Sequence of chain 1.A:
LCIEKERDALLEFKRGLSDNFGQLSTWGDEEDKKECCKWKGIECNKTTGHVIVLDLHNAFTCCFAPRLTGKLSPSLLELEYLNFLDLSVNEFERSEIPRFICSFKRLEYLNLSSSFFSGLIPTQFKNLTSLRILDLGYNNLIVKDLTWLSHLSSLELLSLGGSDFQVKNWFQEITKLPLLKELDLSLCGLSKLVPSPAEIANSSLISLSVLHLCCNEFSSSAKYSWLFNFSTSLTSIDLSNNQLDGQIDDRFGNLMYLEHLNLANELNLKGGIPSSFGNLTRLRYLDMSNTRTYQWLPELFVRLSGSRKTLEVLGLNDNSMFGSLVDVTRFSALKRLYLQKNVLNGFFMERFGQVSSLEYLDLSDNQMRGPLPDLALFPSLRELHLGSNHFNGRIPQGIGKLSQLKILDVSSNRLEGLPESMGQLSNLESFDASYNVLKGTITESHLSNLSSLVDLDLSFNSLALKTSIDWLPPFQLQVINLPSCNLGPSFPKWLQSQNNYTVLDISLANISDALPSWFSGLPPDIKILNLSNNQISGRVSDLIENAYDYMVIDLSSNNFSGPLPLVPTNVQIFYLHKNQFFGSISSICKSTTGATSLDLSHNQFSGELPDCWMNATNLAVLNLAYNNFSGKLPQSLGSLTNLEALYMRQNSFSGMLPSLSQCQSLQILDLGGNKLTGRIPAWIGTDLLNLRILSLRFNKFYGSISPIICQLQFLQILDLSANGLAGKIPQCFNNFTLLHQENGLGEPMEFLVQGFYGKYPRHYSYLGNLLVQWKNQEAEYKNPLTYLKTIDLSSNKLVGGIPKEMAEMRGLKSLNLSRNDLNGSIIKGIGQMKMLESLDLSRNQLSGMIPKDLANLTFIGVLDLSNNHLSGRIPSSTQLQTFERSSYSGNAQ

The protein below binds the small molecule below.
Small molecule (SMILES): CC(=O)N[C@H]1[C@H](O[C@H]2[C@H](O)[C@@H](NC(C)=O)CO[C@@H]2CO)O[C@H](CO)[C@@H](O)[C@@H]1O

Binding-site contacts:
Ligand atom O6 contacts residue SER623 of chain 1.A at 4.0 Å.
Ligand atom C8 contacts residue CYS644 of chain 1.A at 4.3 Å (hydrophobic).
Ligand atom C8 contacts residue ASP643 of chain 1.A at 3.5 Å.
Ligand atom C4 contacts residue LYS622 of chain 1.A at 4.3 Å.
Ligand atom C5 contacts residue LYS622 of chain 1.A at 4.4 Å.
Ligand atom O6 contacts residue THR624 of chain 1.A at 4.3 Å.
Ligand atom C4 contacts residue ASN647 of chain 1.A at 4.2 Å.
Ligand atom O7 contacts residue LYS622 of chain 1.A at 4.4 Å.
Ligand atom O5 contacts residue CYS621 of chain 1.A at 4.5 Å.
Ligand atom N2 contacts residue ASN647 of chain 1.A at 2.9 Å (h-bond).
Ligand atom C2 contacts residue LYS622 of chain 1.A at 4.4 Å.
Ligand atom C1 contacts residue CYS621 of chain 1.A at 4.2 Å (hydrophobic).
Ligand atom O5 contacts residue LYS622 of chain 1.A at 3.8 Å.
Ligand atom C1 contacts residue ASN647 of chain 1.A at 1.4 Å.
Ligand atom O6 contacts residue LYS622 of chain 1.A at 3.4 Å (salt-bridge).
Ligand atom C1 contacts residue LYS622 of chain 1.A at 4.5 Å.
Ligand atom C6 contacts residue LYS622 of chain 1.A at 4.4 Å.
Ligand atom C1 contacts residue MET646 of chain 1.A at 3.9 Å (hydrophobic).
Ligand atom N2 contacts residue MET646 of chain 1.A at 4.0 Å.
Ligand atom C3 contacts residue ASN647 of chain 1.A at 3.8 Å.
Ligand atom C7 contacts residue ASN647 of chain 1.A at 4.0 Å.
Ligand atom C5 contacts residue ASN647 of chain 1.A at 3.6 Å.
Ligand atom C2 contacts residue CYS621 of chain 1.A at 4.3 Å (hydrophobic).
Ligand atom C8 contacts residue MET646 of chain 1.A at 4.2 Å (hydrophobic).
Ligand atom C2 contacts residue ASN647 of chain 1.A at 2.5 Å.
Ligand atom O5 contacts residue ASN647 of chain 1.A at 2.3 Å (h-bond).